A protein and the small-molecule ligand that binds it are described below.
Small molecule (SMILES): CCNc1cc(-c2cccnc2)nc2ccnn12

Binding-site contacts:
Ligand atom C9 contacts residue ARG18 of chain 1.B at 4.0 Å.
Ligand atom N1 contacts residue ARG18 of chain 1.B at 3.4 Å.
Ligand atom C7 contacts residue LEU19 of chain 1.B at 4.0 Å (hydrophobic).
Ligand atom C4 contacts residue ARG18 of chain 1.B at 3.7 Å.
Ligand atom C6 contacts residue LEU19 of chain 1.B at 3.4 Å (hydrophobic).
Ligand atom C3 contacts residue ASN15 of chain 1.B at 3.7 Å.
Ligand atom C1 contacts residue ASN15 of chain 1.B at 4.2 Å.
Ligand atom C12 contacts residue ARG18 of chain 1.B at 3.3 Å.
Ligand atom C contacts residue ASN15 of chain 1.B at 3.7 Å.
Ligand atom C5 contacts residue ARG18 of chain 1.B at 4.0 Å.
Ligand atom C7 contacts residue ARG18 of chain 1.B at 3.5 Å.
Ligand atom C8 contacts residue ASN15 of chain 1.B at 4.5 Å.
Ligand atom C11 contacts residue ARG18 of chain 1.B at 4.3 Å.
Ligand atom C4 contacts residue ASN15 of chain 1.B at 3.6 Å.
Ligand atom C3 contacts residue ARG18 of chain 1.B at 4.5 Å.
Ligand atom C7 contacts residue ASN15 of chain 1.B at 3.5 Å.
Ligand atom C8 contacts residue ARG18 of chain 1.B at 3.4 Å.
Ligand atom N4 contacts residue ARG18 of chain 1.B at 3.9 Å.
Ligand atom C2 contacts residue ASN15 of chain 1.B at 3.5 Å.
Ligand atom C5 contacts residue ASN15 of chain 1.B at 3.4 Å.
Ligand atom N contacts residue ASN15 of chain 1.B at 3.5 Å (h-bond).
Ligand atom N3 contacts residue ASN15 of chain 1.B at 3.5 Å.
Ligand atom N3 contacts residue LEU19 of chain 1.B at 4.4 Å.
Ligand atom N1 contacts residue ASN15 of chain 1.B at 3.5 Å (h-bond).
Ligand atom C10 contacts residue ARG18 of chain 1.B at 4.4 Å.
Ligand atom N2 contacts residue ASN15 of chain 1.B at 3.4 Å.
Ligand atom C6 contacts residue ASN15 of chain 1.B at 3.3 Å.

Sequence of chain 1.B:
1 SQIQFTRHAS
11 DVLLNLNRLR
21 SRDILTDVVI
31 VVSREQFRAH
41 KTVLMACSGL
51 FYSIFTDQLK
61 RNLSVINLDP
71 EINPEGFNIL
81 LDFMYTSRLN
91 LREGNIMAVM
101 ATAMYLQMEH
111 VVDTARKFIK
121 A